Binding-site contacts:
Ligand atom C5 contacts residue GLY263 of chain 2.A at 3.5 Å.
Ligand atom C9 contacts residue CYS283 of chain 2.A at 3.6 Å (hydrophobic).
Ligand atom N contacts residue ASP158 of chain 2.A at 2.8 Å (salt-bridge).
Ligand atom N5 contacts residue MET262 of chain 2.A at 3.6 Å.
Ligand atom C17 contacts residue ASP158 of chain 2.A at 3.6 Å.
Ligand atom C4 contacts residue TYR108 of chain 2.A at 3.6 Å (hydrophobic).
Ligand atom C10 contacts residue VAL284 of chain 2.A at 3.5 Å (hydrophobic).
Ligand atom N3 contacts residue ALA234 of chain 2.A at 2.9 Å (h-bond).
Ligand atom N1 contacts residue MET262 of chain 2.A at 3.3 Å.
Ligand atom N3 contacts residue TYR108 of chain 2.A at 3.6 Å (h-bond).
Ligand atom C contacts residue MET262 of chain 2.A at 3.7 Å (hydrophobic).
Ligand atom C14 contacts residue TYR108 of chain 2.A at 3.6 Å (hydrophobic).
Ligand atom N4 contacts residue ARG288 of chain 2.A at 3.6 Å.
Ligand atom C contacts residue TYR108 of chain 2.A at 3.6 Å (hydrophobic).
Ligand atom C contacts residue ASP158 of chain 2.A at 3.6 Å.
Ligand atom N1 contacts residue ASP104 of chain 2.A at 2.8 Å (salt-bridge).
Ligand atom C6 contacts residue ALA234 of chain 2.A at 3.5 Å (hydrophobic).
Ligand atom C contacts residue ASP104 of chain 2.A at 3.5 Å.
Ligand atom N contacts residue SER105 of chain 2.A at 3.7 Å.
Ligand atom N2 contacts residue GLY263 of chain 2.A at 3.6 Å.
Ligand atom N2 contacts residue TYR108 of chain 2.A at 3.5 Å.
Ligand atom C4 contacts residue ALA234 of chain 2.A at 3.6 Å (hydrophobic).
Ligand atom N contacts residue ILE203 of chain 2.A at 3.6 Å.
Ligand atom O contacts residue GLY231 of chain 2.A at 3.3 Å.
Ligand atom N5 contacts residue LEU233 of chain 2.A at 2.8 Å (h-bond).
Ligand atom C2 contacts residue TYR108 of chain 2.A at 3.5 Å (hydrophobic).
Ligand atom N5 contacts residue ALA234 of chain 2.A at 3.6 Å (h-bond).
Ligand atom C11 contacts residue VAL284 of chain 2.A at 3.5 Å (hydrophobic).
Ligand atom O contacts residue GLY232 of chain 2.A at 2.8 Å (h-bond).
Ligand atom C3 contacts residue TYR108 of chain 2.A at 3.6 Å (hydrophobic).
Ligand atom C5 contacts residue TYR108 of chain 2.A at 3.7 Å (hydrophobic).
Ligand atom O contacts residue GLN205 of chain 2.A at 3.0 Å (h-bond).
Ligand atom O contacts residue ASP158 of chain 2.A at 3.6 Å (salt-bridge).
Ligand atom N1 contacts residue TYR108 of chain 2.A at 3.3 Å.
Ligand atom N6 contacts residue ASP158 of chain 2.A at 2.7 Å (salt-bridge).
Ligand atom N contacts residue ASP104 of chain 2.A at 2.8 Å (salt-bridge).
Ligand atom C14 contacts residue LEU233 of chain 2.A at 3.6 Å (hydrophobic).
Ligand atom C12 contacts residue VAL284 of chain 2.A at 3.7 Å (hydrophobic).
Ligand atom C1 contacts residue TYR108 of chain 2.A at 3.5 Å (hydrophobic).
Ligand atom O contacts residue CYS160 of chain 2.A at 3.4 Å (h-bond).

Sequence of chain 2.A:
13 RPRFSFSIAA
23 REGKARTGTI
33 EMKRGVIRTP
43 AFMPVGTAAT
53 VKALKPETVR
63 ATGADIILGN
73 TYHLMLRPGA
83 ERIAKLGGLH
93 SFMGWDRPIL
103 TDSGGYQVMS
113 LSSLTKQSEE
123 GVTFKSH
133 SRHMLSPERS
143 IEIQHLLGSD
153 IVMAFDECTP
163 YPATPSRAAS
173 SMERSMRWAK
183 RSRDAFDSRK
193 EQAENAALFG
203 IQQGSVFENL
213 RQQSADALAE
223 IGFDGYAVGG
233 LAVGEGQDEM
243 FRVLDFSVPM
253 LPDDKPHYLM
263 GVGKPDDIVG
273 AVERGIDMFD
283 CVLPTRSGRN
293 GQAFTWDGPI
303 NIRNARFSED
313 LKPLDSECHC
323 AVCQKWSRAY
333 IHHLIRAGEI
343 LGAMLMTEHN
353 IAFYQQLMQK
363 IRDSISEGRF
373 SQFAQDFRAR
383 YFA

This protein binds this small molecule.
Small molecule (SMILES): N#Cc1ccc(CCNc2nc3cc4nc(N)[nH]c(=O)c4cc3[nH]2)cc1